Binding-site contacts:
Ligand atom C2 contacts residue GLU132 of chain 1.B at 4.0 Å.
Ligand atom C3 contacts residue ASN165 of chain 1.B at 3.8 Å.
Ligand atom C2 contacts residue ASN165 of chain 1.B at 2.5 Å.
Ligand atom C1 contacts residue ASN165 of chain 1.B at 1.5 Å.
Ligand atom C5 contacts residue ASN165 of chain 1.B at 3.7 Å.
Ligand atom C1 contacts residue GLU132 of chain 1.B at 4.2 Å.
Ligand atom O6 contacts residue LEU518 of chain 1.A at 4.1 Å.
Ligand atom C4 contacts residue ASN165 of chain 1.B at 4.3 Å.
Ligand atom O5 contacts residue GLU132 of chain 1.B at 4.5 Å.
Ligand atom O5 contacts residue ASN165 of chain 1.B at 2.4 Å (h-bond).
Ligand atom C6 contacts residue ASN165 of chain 1.B at 4.3 Å.
Ligand atom C7 contacts residue ASN165 of chain 1.B at 4.1 Å.
Ligand atom N2 contacts residue GLU132 of chain 1.B at 4.4 Å.
Ligand atom N2 contacts residue ASN165 of chain 1.B at 2.9 Å (h-bond).

Sequence of chain 1.A:
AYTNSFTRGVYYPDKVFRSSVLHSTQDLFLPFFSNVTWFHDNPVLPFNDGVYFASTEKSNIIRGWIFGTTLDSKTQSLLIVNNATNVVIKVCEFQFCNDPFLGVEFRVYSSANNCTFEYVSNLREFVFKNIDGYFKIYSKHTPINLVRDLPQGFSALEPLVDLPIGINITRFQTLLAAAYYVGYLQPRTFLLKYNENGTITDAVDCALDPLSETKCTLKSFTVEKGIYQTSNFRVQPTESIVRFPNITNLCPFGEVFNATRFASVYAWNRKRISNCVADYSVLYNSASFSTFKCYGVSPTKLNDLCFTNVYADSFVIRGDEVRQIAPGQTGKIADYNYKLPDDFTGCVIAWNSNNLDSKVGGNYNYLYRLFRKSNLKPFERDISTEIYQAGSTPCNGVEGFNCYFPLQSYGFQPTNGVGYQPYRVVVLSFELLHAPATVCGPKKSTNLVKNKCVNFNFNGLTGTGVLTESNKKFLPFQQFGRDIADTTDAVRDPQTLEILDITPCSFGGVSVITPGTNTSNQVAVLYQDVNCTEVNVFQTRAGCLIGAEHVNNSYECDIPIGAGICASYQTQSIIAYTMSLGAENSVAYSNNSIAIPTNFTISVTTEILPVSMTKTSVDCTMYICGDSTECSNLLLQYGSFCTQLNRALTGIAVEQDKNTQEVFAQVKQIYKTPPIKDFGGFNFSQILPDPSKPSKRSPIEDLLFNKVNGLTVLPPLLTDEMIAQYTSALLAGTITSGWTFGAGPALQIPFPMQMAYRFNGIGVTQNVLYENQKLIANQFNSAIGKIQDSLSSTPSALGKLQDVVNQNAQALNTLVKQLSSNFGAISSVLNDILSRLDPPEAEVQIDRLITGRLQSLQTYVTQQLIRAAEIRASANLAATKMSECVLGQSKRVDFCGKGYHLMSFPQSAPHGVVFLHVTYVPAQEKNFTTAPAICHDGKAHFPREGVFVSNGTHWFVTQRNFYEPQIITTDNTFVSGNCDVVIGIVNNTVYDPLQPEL

This small molecule binds to this protein.
Small molecule (SMILES): CC(=O)N[C@@H]1[C@@H](O)[C@H](O)[C@@H](CO)O[C@H]1O

Sequence of chain 1.B:
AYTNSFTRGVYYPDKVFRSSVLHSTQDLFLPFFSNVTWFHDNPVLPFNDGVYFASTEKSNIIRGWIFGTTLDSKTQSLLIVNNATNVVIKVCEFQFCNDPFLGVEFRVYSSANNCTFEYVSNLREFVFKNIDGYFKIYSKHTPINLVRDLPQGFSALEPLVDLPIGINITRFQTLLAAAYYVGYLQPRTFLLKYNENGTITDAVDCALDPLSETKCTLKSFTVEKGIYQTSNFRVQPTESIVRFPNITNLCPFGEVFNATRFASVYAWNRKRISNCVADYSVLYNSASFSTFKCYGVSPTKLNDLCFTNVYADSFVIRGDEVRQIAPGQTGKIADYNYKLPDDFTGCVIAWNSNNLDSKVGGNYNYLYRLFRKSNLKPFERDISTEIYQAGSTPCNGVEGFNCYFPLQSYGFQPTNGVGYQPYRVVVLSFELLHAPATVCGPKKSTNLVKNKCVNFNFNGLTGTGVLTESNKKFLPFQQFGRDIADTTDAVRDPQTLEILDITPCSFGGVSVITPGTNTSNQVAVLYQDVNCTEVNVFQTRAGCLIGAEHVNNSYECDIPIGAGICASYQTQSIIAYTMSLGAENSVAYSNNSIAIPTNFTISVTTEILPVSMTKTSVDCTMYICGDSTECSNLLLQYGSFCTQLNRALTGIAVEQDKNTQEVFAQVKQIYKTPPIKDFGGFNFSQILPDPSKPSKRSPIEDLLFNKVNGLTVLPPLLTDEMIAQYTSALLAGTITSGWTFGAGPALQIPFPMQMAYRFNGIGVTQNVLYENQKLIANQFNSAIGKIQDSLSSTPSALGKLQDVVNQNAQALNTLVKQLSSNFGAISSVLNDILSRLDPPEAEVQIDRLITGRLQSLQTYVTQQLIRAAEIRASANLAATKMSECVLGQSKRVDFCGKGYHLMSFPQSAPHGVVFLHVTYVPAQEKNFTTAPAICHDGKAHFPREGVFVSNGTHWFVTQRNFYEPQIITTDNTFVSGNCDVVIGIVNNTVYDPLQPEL